Binding-site contacts:
Ligand atom CAB contacts residue GLU17 of chain 1.A at 3.9 Å.
Ligand atom CAB contacts residue GLY16 of chain 1.A at 3.9 Å.
Ligand atom OAC contacts residue LEU84 of chain 1.A at 3.7 Å.
Ligand atom CAW contacts residue CYS87 of chain 1.A at 4.0 Å (hydrophobic).
Ligand atom CAF contacts residue LEU15 of chain 1.A at 3.9 Å (hydrophobic).
Ligand atom CAF contacts residue GLY16 of chain 1.A at 3.5 Å.
Ligand atom CAW contacts residue LEU15 of chain 1.A at 3.9 Å (hydrophobic).
Ligand atom CBC contacts residue LEU137 of chain 1.A at 3.7 Å (hydrophobic).
Ligand atom CAH contacts residue GLY90 of chain 1.A at 3.6 Å.
Ligand atom CAZ contacts residue LEU15 of chain 1.A at 3.8 Å (hydrophobic).
Ligand atom CAZ contacts residue CYS87 of chain 1.A at 3.8 Å (hydrophobic).
Ligand atom OAS contacts residue GLU17 of chain 1.A at 3.6 Å (salt-bridge).
Ligand atom CAL contacts residue LEU137 of chain 1.A at 3.8 Å (hydrophobic).
Ligand atom CAD contacts residue GLY90 of chain 1.A at 3.6 Å.
Ligand atom CAB contacts residue GLU91 of chain 1.A at 3.9 Å.
Ligand atom CAV contacts residue GLY16 of chain 1.A at 3.9 Å.
Ligand atom CAN contacts residue VAL23 of chain 1.A at 3.9 Å (hydrophobic).
Ligand atom NAO contacts residue ALA36 of chain 1.A at 3.7 Å.
Ligand atom CAJ contacts residue VAL23 of chain 1.A at 3.7 Å (hydrophobic).
Ligand atom CAL contacts residue ALA36 of chain 1.A at 3.4 Å (hydrophobic).
Ligand atom OAS contacts residue GLY16 of chain 1.A at 3.7 Å.
Ligand atom CAL contacts residue GLU85 of chain 1.A at 3.0 Å.
Ligand atom OAT contacts residue TYR86 of chain 1.A at 3.7 Å.
Ligand atom NAP contacts residue TYR86 of chain 1.A at 3.7 Å.
Ligand atom CAH contacts residue CYS87 of chain 1.A at 3.2 Å (hydrophobic).
Ligand atom NAP contacts residue GLU85 of chain 1.A at 3.4 Å (salt-bridge).
Ligand atom CBB contacts residue CYS87 of chain 1.A at 3.8 Å (hydrophobic).
Ligand atom NAO contacts residue LEU137 of chain 1.A at 3.6 Å.
Ligand atom OAC contacts residue SER147 of chain 1.A at 3.5 Å.
Ligand atom CBB contacts residue LEU137 of chain 1.A at 3.9 Å (hydrophobic).
Ligand atom CAY contacts residue LEU137 of chain 1.A at 3.5 Å (hydrophobic).
Ligand atom CAJ contacts residue LEU15 of chain 1.A at 3.5 Å (hydrophobic).
Ligand atom NAP contacts residue CYS87 of chain 1.A at 3.1 Å (h-bond).
Ligand atom NAP contacts residue ALA36 of chain 1.A at 3.7 Å.
Ligand atom OAT contacts residue CYS87 of chain 1.A at 3.1 Å (h-bond).
Ligand atom CAD contacts residue SER88 of chain 1.A at 3.8 Å.
Ligand atom CAE contacts residue LEU15 of chain 1.A at 3.7 Å (hydrophobic).
Ligand atom CAG contacts residue GLU91 of chain 1.A at 3.4 Å.
Ligand atom CAI contacts residue LEU15 of chain 1.A at 3.7 Å (hydrophobic).
Ligand atom CAF contacts residue VAL23 of chain 1.A at 3.8 Å (hydrophobic).

Sequence of chain 1.A:
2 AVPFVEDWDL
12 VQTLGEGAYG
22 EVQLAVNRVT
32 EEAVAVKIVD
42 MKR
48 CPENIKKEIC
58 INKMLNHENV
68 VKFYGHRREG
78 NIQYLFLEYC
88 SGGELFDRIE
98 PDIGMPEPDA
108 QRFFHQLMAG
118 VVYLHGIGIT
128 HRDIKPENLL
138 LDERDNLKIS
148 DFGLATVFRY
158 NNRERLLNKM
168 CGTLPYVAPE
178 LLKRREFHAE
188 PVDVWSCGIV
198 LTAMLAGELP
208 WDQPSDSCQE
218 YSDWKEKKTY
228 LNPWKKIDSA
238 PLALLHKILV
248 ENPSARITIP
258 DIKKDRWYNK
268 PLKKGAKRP

A protein and the small-molecule ligand that binds it are described below.
Small molecule (SMILES): COc1ccc(-c2oc3ncnc(NCCO)c3c2-c2ccc(OC)cc2)cc1